Sequence of chain 1.A:
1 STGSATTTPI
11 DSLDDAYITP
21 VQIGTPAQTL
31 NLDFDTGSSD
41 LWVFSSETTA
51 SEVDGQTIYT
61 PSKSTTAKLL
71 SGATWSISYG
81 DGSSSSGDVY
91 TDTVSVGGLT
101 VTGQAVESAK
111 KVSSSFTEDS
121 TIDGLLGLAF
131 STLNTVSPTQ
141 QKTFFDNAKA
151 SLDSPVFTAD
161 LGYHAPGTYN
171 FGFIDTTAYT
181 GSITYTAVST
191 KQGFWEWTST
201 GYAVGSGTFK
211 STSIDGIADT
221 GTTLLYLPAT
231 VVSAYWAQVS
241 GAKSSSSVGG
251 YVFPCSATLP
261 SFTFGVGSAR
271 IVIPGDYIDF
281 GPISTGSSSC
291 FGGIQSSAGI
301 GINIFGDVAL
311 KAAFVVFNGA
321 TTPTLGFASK

This small molecule binds to this protein.
Small molecule (SMILES): CC[C@H](C)CNC(=O)C[C@H](O)[C@H](CC(C)C)NC(=O)[C@H](CCCCNC(=S)NC)NC(=O)[C@H](Cc1ccccc1)NS(=O)(=O)N(C)C

Binding-site contacts:
Ligand atom N1 contacts residue GLY221 of chain 1.A at 3.3 Å (h-bond).
Ligand atom CM contacts residue GLY37 of chain 1.A at 3.7 Å.
Ligand atom CA3 contacts residue ASP81 of chain 1.A at 3.6 Å.
Ligand atom CD12 contacts residue ASP15 of chain 1.A at 3.6 Å.
Ligand atom CG2 contacts residue PHE194 of chain 1.A at 3.6 Å (hydrophobic).
Ligand atom C contacts residue GLY37 of chain 1.A at 3.7 Å.
Ligand atom CD2 contacts residue ASP81 of chain 1.A at 3.7 Å.
Ligand atom OH contacts residue GLY221 of chain 1.A at 3.6 Å.
Ligand atom O2 contacts residue THR222 of chain 1.A at 3.4 Å.
Ligand atom O contacts residue GLY80 of chain 1.A at 2.9 Å (h-bond).
Ligand atom CD11 contacts residue ASP33 of chain 1.A at 3.6 Å.
Ligand atom O1 contacts residue TYR79 of chain 1.A at 3.7 Å.
Ligand atom CZ contacts residue ASP119 of chain 1.A at 3.3 Å.
Ligand atom N contacts residue GLY37 of chain 1.A at 2.8 Å (h-bond).
Ligand atom O1 contacts residue GLY80 of chain 1.A at 3.1 Å (h-bond).
Ligand atom CB1 contacts residue GLY221 of chain 1.A at 3.5 Å.
Ligand atom C3 contacts residue ASP81 of chain 1.A at 3.7 Å.
Ligand atom CG contacts residue GLY221 of chain 1.A at 3.5 Å.
Ligand atom N1 contacts residue THR222 of chain 1.A at 3.5 Å (h-bond).
Ligand atom OH contacts residue ASP219 of chain 1.A at 2.6 Å (salt-bridge).
Ligand atom CB3 contacts residue GLY221 of chain 1.A at 3.6 Å.
Ligand atom CM contacts residue ASP219 of chain 1.A at 3.5 Å.
Ligand atom O contacts residue TYR79 of chain 1.A at 3.4 Å.
Ligand atom CD2 contacts residue TYR79 of chain 1.A at 3.6 Å (hydrophobic).
Ligand atom O2 contacts residue THR223 of chain 1.A at 3.0 Å (h-bond).
Ligand atom CH contacts residue ASP219 of chain 1.A at 3.6 Å.
Ligand atom O1 contacts residue ASP81 of chain 1.A at 3.1 Å (salt-bridge).
Ligand atom CB1 contacts residue ASP35 of chain 1.A at 3.5 Å.
Ligand atom CA3 contacts residue THR223 of chain 1.A at 3.6 Å.
Ligand atom CB3 contacts residue THR223 of chain 1.A at 3.5 Å.
Ligand atom CA contacts residue TYR79 of chain 1.A at 3.7 Å (hydrophobic).
Ligand atom N2 contacts residue ASP81 of chain 1.A at 3.0 Å (salt-bridge).
Ligand atom OH contacts residue ASP35 of chain 1.A at 2.6 Å (salt-bridge).
Ligand atom N4 contacts residue THR223 of chain 1.A at 2.8 Å (h-bond).
Ligand atom CA2 contacts residue THR222 of chain 1.A at 3.6 Å.
Ligand atom C11 contacts residue ASP15 of chain 1.A at 3.8 Å.
Ligand atom CH contacts residue ASP35 of chain 1.A at 3.3 Å.
Ligand atom NZ contacts residue GLY80 of chain 1.A at 3.7 Å.
Ligand atom CD11 contacts residue GLY221 of chain 1.A at 3.7 Å.
Ligand atom CG3 contacts residue THR222 of chain 1.A at 3.3 Å.